Sequence of chain 1.J:
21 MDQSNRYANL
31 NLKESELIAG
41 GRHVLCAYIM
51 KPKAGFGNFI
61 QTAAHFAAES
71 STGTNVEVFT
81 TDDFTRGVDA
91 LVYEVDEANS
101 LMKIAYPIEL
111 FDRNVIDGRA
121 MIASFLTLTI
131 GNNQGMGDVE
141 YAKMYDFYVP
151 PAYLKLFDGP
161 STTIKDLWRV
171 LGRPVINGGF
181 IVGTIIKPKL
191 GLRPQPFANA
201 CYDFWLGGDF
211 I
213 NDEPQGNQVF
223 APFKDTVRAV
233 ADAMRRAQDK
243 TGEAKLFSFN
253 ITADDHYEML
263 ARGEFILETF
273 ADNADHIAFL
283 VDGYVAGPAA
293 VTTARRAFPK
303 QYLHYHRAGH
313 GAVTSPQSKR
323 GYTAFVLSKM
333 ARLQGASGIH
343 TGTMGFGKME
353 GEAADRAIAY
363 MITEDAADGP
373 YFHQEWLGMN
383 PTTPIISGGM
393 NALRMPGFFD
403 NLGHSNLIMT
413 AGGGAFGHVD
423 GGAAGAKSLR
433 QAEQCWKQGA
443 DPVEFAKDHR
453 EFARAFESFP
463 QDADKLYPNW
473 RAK

Sequence of chain 1.I:
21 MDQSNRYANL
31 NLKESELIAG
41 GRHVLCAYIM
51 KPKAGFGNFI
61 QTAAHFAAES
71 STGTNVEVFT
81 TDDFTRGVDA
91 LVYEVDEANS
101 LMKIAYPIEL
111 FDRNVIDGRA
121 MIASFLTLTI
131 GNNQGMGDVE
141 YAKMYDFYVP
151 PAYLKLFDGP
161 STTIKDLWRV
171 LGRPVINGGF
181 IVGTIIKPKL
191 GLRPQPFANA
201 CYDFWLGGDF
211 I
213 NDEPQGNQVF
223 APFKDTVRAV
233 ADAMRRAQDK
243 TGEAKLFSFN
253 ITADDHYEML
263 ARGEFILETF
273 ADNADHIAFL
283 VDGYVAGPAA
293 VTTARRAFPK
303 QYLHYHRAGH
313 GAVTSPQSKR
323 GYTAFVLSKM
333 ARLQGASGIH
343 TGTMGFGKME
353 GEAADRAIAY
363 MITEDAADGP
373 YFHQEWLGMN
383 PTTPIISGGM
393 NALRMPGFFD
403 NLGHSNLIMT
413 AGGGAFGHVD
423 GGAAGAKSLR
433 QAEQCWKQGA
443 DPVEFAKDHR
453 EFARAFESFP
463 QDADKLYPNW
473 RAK

Binding-site contacts:
Ligand atom O4 contacts residue SER389 of chain 1.I at 3.0 Å (h-bond).
Ligand atom O3 contacts residue MG1 of chain 1.DA at 2.2 Å.
Ligand atom O2 contacts residue ASP214 of chain 1.I at 3.3 Å (salt-bridge).
Ligand atom O7 contacts residue GLU69 of chain 1.J at 3.5 Å (salt-bridge).
Ligand atom O7 contacts residue LYS350 of chain 1.I at 2.9 Å (salt-bridge).
Ligand atom O3 contacts residue HIS308 of chain 1.I at 2.7 Å (h-bond).
Ligand atom O3P contacts residue LYS350 of chain 1.I at 2.8 Å (salt-bridge).
Ligand atom O6 contacts residue MG1 of chain 1.DA at 2.2 Å.
Ligand atom C1 contacts residue SER389 of chain 1.I at 3.5 Å.
Ligand atom C3 contacts residue KCX212 of chain 1.I at 3.1 Å.
Ligand atom O1P contacts residue LYS187 of chain 1.I at 3.2 Å.
Ligand atom O1 contacts residue LYS187 of chain 1.I at 3.0 Å (salt-bridge).
Ligand atom O3 contacts residue GLU215 of chain 1.I at 2.9 Å (salt-bridge).
Ligand atom O6P contacts residue ARG309 of chain 1.I at 2.9 Å (salt-bridge).
Ligand atom C contacts residue MG1 of chain 1.DA at 2.8 Å.
Ligand atom O1P contacts residue GLY415 of chain 1.I at 2.9 Å (h-bond).
Ligand atom O4P contacts residue ARG309 of chain 1.I at 2.8 Å (salt-bridge).
Ligand atom O6 contacts residue ASP214 of chain 1.I at 3.1 Å (salt-bridge).
Ligand atom C contacts residue ASN132 of chain 1.J at 3.3 Å.
Ligand atom O2 contacts residue MG1 of chain 1.DA at 2.2 Å.
Ligand atom C3 contacts residue MG1 of chain 1.DA at 3.0 Å.
Ligand atom O5P contacts residue HIS342 of chain 1.I at 2.9 Å (h-bond).
Ligand atom O3 contacts residue KCX212 of chain 1.I at 3.0 Å (h-bond).
Ligand atom O6 contacts residue LYS189 of chain 1.I at 2.7 Å (salt-bridge).
Ligand atom O2 contacts residue LYS187 of chain 1.I at 3.2 Å (salt-bridge).
Ligand atom O2 contacts residue ILE185 of chain 1.I at 3.5 Å.
Ligand atom C contacts residue LYS187 of chain 1.I at 3.3 Å.
Ligand atom O3P contacts residue THR74 of chain 1.J at 3.4 Å (h-bond).
Ligand atom O2P contacts residue GLY414 of chain 1.I at 2.9 Å (h-bond).
Ligand atom O6 contacts residue GLU215 of chain 1.I at 3.2 Å (salt-bridge).
Ligand atom O6 contacts residue LYS187 of chain 1.I at 3.1 Å (salt-bridge).
Ligand atom O3 contacts residue ASN132 of chain 1.J at 2.9 Å (h-bond).
Ligand atom O4 contacts residue GLY390 of chain 1.I at 3.1 Å (h-bond).
Ligand atom O2 contacts residue KCX212 of chain 1.I at 2.9 Å (h-bond).
Ligand atom O1P contacts residue THR74 of chain 1.J at 2.7 Å (h-bond).
Ligand atom O6 contacts residue ASN132 of chain 1.J at 3.0 Å (h-bond).
Ligand atom O1 contacts residue ILE185 of chain 1.I at 3.6 Å.
Ligand atom O5P contacts residue SER389 of chain 1.I at 3.2 Å (h-bond).
Ligand atom C2 contacts residue MG1 of chain 1.DA at 2.8 Å.
Ligand atom O3P contacts residue GLY391 of chain 1.I at 2.8 Å (h-bond).

The small molecule below binds the protein below.
Small molecule (SMILES): O=C(O)[C@@](O)(COP(=O)(O)O)[C@H](O)[C@H](O)COP(=O)(O)O